Sequence of chain 1.B:
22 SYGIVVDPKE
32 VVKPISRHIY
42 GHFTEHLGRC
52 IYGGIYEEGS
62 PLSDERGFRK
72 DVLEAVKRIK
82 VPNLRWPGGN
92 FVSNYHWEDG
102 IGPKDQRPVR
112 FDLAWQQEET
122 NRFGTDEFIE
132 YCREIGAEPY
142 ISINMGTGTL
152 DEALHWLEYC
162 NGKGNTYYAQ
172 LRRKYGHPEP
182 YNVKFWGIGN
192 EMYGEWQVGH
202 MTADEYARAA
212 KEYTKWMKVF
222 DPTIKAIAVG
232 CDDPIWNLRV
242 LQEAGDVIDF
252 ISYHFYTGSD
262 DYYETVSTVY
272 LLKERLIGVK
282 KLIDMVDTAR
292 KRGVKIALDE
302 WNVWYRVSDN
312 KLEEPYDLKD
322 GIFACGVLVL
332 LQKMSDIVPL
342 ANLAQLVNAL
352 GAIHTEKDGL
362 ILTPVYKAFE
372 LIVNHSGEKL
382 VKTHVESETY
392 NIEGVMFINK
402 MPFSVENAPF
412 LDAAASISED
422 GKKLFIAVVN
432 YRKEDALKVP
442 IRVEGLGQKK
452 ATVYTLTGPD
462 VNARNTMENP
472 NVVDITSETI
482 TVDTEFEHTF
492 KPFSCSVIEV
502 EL

A small-molecule ligand and the protein it binds are described below.
Small molecule (SMILES): O[C@@H]1[C@@H](O)[C@H](O)OC[C@H]1O

Binding-site contacts:
Ligand atom O1 contacts residue GLU119 of chain 1.B at 3.0 Å (salt-bridge).
Ligand atom C2 contacts residue GLU119 of chain 1.B at 4.0 Å.
Ligand atom O4 contacts residue GLY49 of chain 1.B at 3.0 Å (h-bond).
Ligand atom C3 contacts residue GLY49 of chain 1.B at 3.5 Å.
Ligand atom C1 contacts residue GLU119 of chain 1.B at 3.8 Å.
Ligand atom O5 contacts residue GLN118 of chain 1.B at 4.3 Å.
Ligand atom O2 contacts residue GLU119 of chain 1.B at 3.2 Å (salt-bridge).
Ligand atom O2 contacts residue GLU120 of chain 1.B at 4.2 Å.
Ligand atom O3 contacts residue LEU48 of chain 1.B at 4.2 Å.
Ligand atom C5 contacts residue GLN118 of chain 1.B at 4.3 Å.
Ligand atom O2 contacts residue TYR53 of chain 1.B at 4.1 Å.
Ligand atom O2 contacts residue GLN118 of chain 1.B at 4.1 Å.
Ligand atom C3 contacts residue GLN118 of chain 1.B at 4.2 Å.
Ligand atom O1 contacts residue GLN118 of chain 1.B at 4.2 Å.
Ligand atom C4 contacts residue GLY49 of chain 1.B at 3.5 Å.
Ligand atom C2 contacts residue GLN118 of chain 1.B at 4.2 Å.
Ligand atom O4 contacts residue ARG50 of chain 1.B at 3.9 Å.
Ligand atom C1 contacts residue GLN118 of chain 1.B at 3.8 Å.
Ligand atom O3 contacts residue GLY49 of chain 1.B at 2.5 Å (h-bond).